Binding-site contacts:
Ligand atom CD contacts residue LYS265 of chain 1.A at 4.2 Å.
Ligand atom CG contacts residue LYS265 of chain 1.A at 4.1 Å.
Ligand atom C contacts residue LYS265 of chain 1.A at 3.6 Å.
Ligand atom CA contacts residue LYS265 of chain 1.A at 3.4 Å.
Ligand atom OXT contacts residue LYS265 of chain 1.A at 3.7 Å.
Ligand atom CB contacts residue LYS265 of chain 1.A at 3.2 Å.
Ligand atom C contacts residue LYS265 of chain 1.B at 4.0 Å.
Ligand atom CG contacts residue GLU269 of chain 1.B at 4.4 Å.
Ligand atom OXT contacts residue LYS265 of chain 1.B at 3.7 Å.
Ligand atom C6 contacts residue GLU269 of chain 1.B at 3.8 Å.
Ligand atom O contacts residue LYS265 of chain 1.A at 4.4 Å.
Ligand atom CD contacts residue GLU269 of chain 1.B at 4.1 Å.
Ligand atom O contacts residue LYS265 of chain 1.B at 3.4 Å (salt-bridge).

Sequence of chain 1.A:
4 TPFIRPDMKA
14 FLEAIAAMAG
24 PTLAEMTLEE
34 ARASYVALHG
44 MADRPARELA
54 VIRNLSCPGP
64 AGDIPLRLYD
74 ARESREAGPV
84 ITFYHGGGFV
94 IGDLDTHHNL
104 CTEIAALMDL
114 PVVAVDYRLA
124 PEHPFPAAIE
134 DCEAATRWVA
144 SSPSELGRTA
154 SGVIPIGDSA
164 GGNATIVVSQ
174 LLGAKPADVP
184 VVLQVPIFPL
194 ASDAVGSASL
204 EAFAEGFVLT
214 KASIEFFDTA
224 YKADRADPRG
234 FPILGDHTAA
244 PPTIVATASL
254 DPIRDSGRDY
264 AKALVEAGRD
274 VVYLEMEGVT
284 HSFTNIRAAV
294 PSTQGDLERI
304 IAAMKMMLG

A protein and the small-molecule ligand that binds it are described below.
Small molecule (SMILES): CCCCCC(=O)O

Sequence of chain 1.B:
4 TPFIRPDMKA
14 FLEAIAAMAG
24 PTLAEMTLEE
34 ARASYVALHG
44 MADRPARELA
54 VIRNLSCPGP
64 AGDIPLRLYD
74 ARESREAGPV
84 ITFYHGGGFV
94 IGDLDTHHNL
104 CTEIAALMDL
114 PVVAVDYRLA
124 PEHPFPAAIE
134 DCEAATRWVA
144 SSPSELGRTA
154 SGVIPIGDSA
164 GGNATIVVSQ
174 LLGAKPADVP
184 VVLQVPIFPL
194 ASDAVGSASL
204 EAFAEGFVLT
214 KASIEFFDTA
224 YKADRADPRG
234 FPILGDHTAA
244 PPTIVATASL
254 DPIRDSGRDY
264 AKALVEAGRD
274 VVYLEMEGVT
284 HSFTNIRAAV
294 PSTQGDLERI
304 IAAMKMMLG